Sequence of chain 1.A:
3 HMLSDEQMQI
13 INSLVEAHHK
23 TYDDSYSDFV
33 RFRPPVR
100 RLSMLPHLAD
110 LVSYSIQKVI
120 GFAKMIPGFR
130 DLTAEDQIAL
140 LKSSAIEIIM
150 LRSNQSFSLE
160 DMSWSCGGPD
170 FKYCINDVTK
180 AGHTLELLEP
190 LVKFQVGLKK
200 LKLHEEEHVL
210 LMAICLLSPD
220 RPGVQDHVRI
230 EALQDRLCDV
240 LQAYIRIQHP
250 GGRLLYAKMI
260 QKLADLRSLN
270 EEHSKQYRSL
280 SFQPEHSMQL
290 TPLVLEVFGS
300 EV

This small molecule binds to this protein.
Small molecule (SMILES): C=C1/C(=C\C=C2/CCC[C@]3(C)[C@@H]([C@H](C)CC(=O)O)CC[C@@H]23)C[C@@H](O)C[C@@H]1O

Binding-site contacts:
Ligand atom C21 contacts residue SER152 of chain 1.A at 3.9 Å.
Ligand atom O2 contacts residue SER152 of chain 1.A at 3.5 Å.
Ligand atom C18 contacts residue TYR28 of chain 1.A at 3.8 Å (hydrophobic).
Ligand atom C15 contacts residue SER152 of chain 1.A at 3.8 Å.
Ligand atom O contacts residue HIS182 of chain 1.A at 3.3 Å (h-bond).
Ligand atom O contacts residue ILE145 of chain 1.A at 3.8 Å.
Ligand atom C10 contacts residue VAL177 of chain 1.A at 3.9 Å (hydrophobic).
Ligand atom C22 contacts residue SER114 of chain 1.A at 3.5 Å.
Ligand atom C15 contacts residue LEU110 of chain 1.A at 3.9 Å (hydrophobic).
Ligand atom O3 contacts residue ARG151 of chain 1.A at 2.6 Å (salt-bridge).
Ligand atom C11 contacts residue VAL177 of chain 1.A at 3.6 Å (hydrophobic).
Ligand atom C15 contacts residue TRP163 of chain 1.A at 4.0 Å (hydrophobic).
Ligand atom C2 contacts residue ILE145 of chain 1.A at 3.6 Å (hydrophobic).
Ligand atom C18 contacts residue TYR24 of chain 1.A at 3.7 Å (hydrophobic).
Ligand atom C17 contacts residue SER155 of chain 1.A at 3.5 Å.
Ligand atom O2 contacts residue SER155 of chain 1.A at 2.7 Å (h-bond).
Ligand atom C contacts residue HIS182 of chain 1.A at 3.5 Å.
Ligand atom C20 contacts residue SER114 of chain 1.A at 3.8 Å.
Ligand atom C2 contacts residue HIS272 of chain 1.A at 3.9 Å.
Ligand atom O3 contacts residue SER114 of chain 1.A at 2.8 Å (h-bond).
Ligand atom O2 contacts residue TYR24 of chain 1.A at 3.0 Å (h-bond).
Ligand atom C17 contacts residue CYS165 of chain 1.A at 3.5 Å (hydrophobic).
Ligand atom C9 contacts residue TRP163 of chain 1.A at 3.6 Å (hydrophobic).
Ligand atom C14 contacts residue SER152 of chain 1.A at 3.5 Å.
Ligand atom O1 contacts residue HIS182 of chain 1.A at 3.7 Å.
Ligand atom C22 contacts residue ILE148 of chain 1.A at 3.4 Å (hydrophobic).
Ligand atom C8 contacts residue TRP163 of chain 1.A at 4.0 Å (hydrophobic).
Ligand atom C16 contacts residue SER152 of chain 1.A at 3.9 Å.
Ligand atom C3 contacts residue HIS272 of chain 1.A at 3.6 Å.
Ligand atom C contacts residue VAL177 of chain 1.A at 3.5 Å (hydrophobic).
Ligand atom C20 contacts residue ARG151 of chain 1.A at 3.6 Å.
Ligand atom C21 contacts residue SER114 of chain 1.A at 3.9 Å.
Ligand atom C3 contacts residue ILE145 of chain 1.A at 3.9 Å (hydrophobic).
Ligand atom C18 contacts residue SER155 of chain 1.A at 3.5 Å.
Ligand atom C13 contacts residue VAL111 of chain 1.A at 3.8 Å (hydrophobic).
Ligand atom C18 contacts residue CYS165 of chain 1.A at 3.9 Å (hydrophobic).
Ligand atom C3 contacts residue HIS182 of chain 1.A at 3.6 Å.
Ligand atom O contacts residue HIS272 of chain 1.A at 2.4 Å (h-bond).
Ligand atom C19 contacts residue ARG151 of chain 1.A at 4.0 Å.
Ligand atom O1 contacts residue VAL111 of chain 1.A at 3.5 Å.